Binding-site contacts:
Ligand atom C1 contacts residue ASN118 of chain 5.A at 1.4 Å.
Ligand atom O7 contacts residue TYR90 of chain 5.A at 3.8 Å.
Ligand atom C8 contacts residue ASP67 of chain 5.A at 3.3 Å.
Ligand atom C6 contacts residue THR120 of chain 5.A at 3.4 Å.
Ligand atom N2 contacts residue ASP67 of chain 5.A at 4.5 Å.
Ligand atom C3 contacts residue ASN118 of chain 5.A at 3.8 Å.
Ligand atom O6 contacts residue PHE119 of chain 5.A at 3.0 Å (h-bond).
Ligand atom C1 contacts residue THR120 of chain 5.A at 4.4 Å.
Ligand atom O5 contacts residue THR89 of chain 5.A at 4.5 Å.
Ligand atom C5 contacts residue THR89 of chain 5.A at 4.5 Å.
Ligand atom O5 contacts residue THR120 of chain 5.A at 3.2 Å (h-bond).
Ligand atom N2 contacts residue TYR90 of chain 5.A at 4.2 Å.
Ligand atom O6 contacts residue THR120 of chain 5.A at 3.1 Å (h-bond).
Ligand atom O7 contacts residue ASN118 of chain 5.A at 4.3 Å.
Ligand atom C7 contacts residue TYR90 of chain 5.A at 4.2 Å (hydrophobic).
Ligand atom C5 contacts residue THR120 of chain 5.A at 4.0 Å.
Ligand atom C7 contacts residue ASN118 of chain 5.A at 3.4 Å.
Ligand atom C7 contacts residue ASP67 of chain 5.A at 3.3 Å.
Ligand atom O5 contacts residue ASN118 of chain 5.A at 2.4 Å (h-bond).
Ligand atom N2 contacts residue ASN118 of chain 5.A at 2.9 Å (h-bond).
Ligand atom C6 contacts residue PHE119 of chain 5.A at 4.2 Å (hydrophobic).
Ligand atom C1 contacts residue THR89 of chain 5.A at 4.2 Å.
Ligand atom O5 contacts residue PHE119 of chain 5.A at 4.1 Å.
Ligand atom C8 contacts residue SER66 of chain 5.A at 3.3 Å.
Ligand atom C2 contacts residue ASN118 of chain 5.A at 2.4 Å.
Ligand atom C5 contacts residue ASN118 of chain 5.A at 3.6 Å.
Ligand atom O7 contacts residue ASP67 of chain 5.A at 2.8 Å (salt-bridge).
Ligand atom C4 contacts residue ASN118 of chain 5.A at 4.2 Å.
Ligand atom O6 contacts residue THR89 of chain 5.A at 4.0 Å.
Ligand atom C8 contacts residue ASN118 of chain 5.A at 3.6 Å.

A small-molecule ligand and the protein it binds are described below.
Small molecule (SMILES): CC(=O)N[C@@H]1[C@@H](O)[C@H](O)[C@@H](CO)O[C@H]1O

Sequence of chain 5.A:
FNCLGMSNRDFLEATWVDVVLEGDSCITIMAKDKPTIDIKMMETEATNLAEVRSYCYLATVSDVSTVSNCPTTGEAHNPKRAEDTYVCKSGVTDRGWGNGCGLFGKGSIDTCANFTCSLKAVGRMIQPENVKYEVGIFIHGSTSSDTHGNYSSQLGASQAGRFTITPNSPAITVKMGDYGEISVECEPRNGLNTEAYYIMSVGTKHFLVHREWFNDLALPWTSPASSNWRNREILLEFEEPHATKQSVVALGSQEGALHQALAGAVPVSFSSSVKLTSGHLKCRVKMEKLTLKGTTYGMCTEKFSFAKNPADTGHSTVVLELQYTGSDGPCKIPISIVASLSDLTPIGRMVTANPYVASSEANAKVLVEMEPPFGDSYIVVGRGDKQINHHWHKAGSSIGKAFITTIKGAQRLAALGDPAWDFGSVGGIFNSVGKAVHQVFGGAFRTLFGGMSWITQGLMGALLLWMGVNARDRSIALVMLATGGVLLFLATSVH